A small-molecule ligand and the protein it binds are described below.
Small molecule (SMILES): CC(=O)N[C@H]1[C@H]([C@H](O)[C@H](O)CO)O[C@@](O[C@H]2[C@@H](O)[C@@H](CO)O[C@@H](O[C@H]3[C@H](O)[C@@H](CO)OC[C@@H]3NC(C)=O)[C@@H]2O)(C(=O)O)C[C@@H]1O

Binding-site contacts:
Ligand atom O4 contacts residue VAL131 of chain 3.A at 3.9 Å.
Ligand atom N5 contacts residue VAL131 of chain 3.A at 2.9 Å (h-bond).
Ligand atom C1 contacts residue THR132 of chain 3.A at 3.5 Å.
Ligand atom C1 contacts residue ASN133 of chain 3.A at 3.2 Å.
Ligand atom O1B contacts residue GLN224 of chain 3.A at 3.0 Å (h-bond).
Ligand atom C10 contacts residue ARG129 of chain 3.A at 3.8 Å.
Ligand atom C11 contacts residue LEU192 of chain 3.A at 3.6 Å (hydrophobic).
Ligand atom O1B contacts residue ASN133 of chain 3.A at 3.4 Å (h-bond).
Ligand atom O8 contacts residue TYR91 of chain 3.A at 3.4 Å (h-bond).
Ligand atom O9 contacts residue VAL188 of chain 3.A at 3.7 Å.
Ligand atom C5 contacts residue VAL131 of chain 3.A at 3.8 Å (hydrophobic).
Ligand atom C9 contacts residue TYR91 of chain 3.A at 3.2 Å (hydrophobic).
Ligand atom C6 contacts residue ASN133 of chain 3.A at 4.0 Å.
Ligand atom O7 contacts residue LEU192 of chain 3.A at 3.6 Å.
Ligand atom O8 contacts residue TRP150 of chain 3.A at 3.9 Å.
Ligand atom O10 contacts residue TRP150 of chain 3.A at 3.8 Å.
Ligand atom O9 contacts residue SER226 of chain 3.A at 3.0 Å (h-bond).
Ligand atom C4 contacts residue ASN133 of chain 3.A at 3.1 Å.
Ligand atom C5 contacts residue GLN224 of chain 3.A at 4.0 Å.
Ligand atom C9 contacts residue TRP150 of chain 3.A at 3.7 Å (hydrophobic).
Ligand atom O8 contacts residue GLN224 of chain 3.A at 2.8 Å (h-bond).
Ligand atom O3 contacts residue ASN133 of chain 3.A at 4.0 Å.
Ligand atom C8 contacts residue TYR91 of chain 3.A at 3.9 Å (hydrophobic).
Ligand atom C5 contacts residue GLY223 of chain 3.A at 3.9 Å.
Ligand atom O9 contacts residue TYR91 of chain 3.A at 3.6 Å.
Ligand atom C8 contacts residue TRP150 of chain 3.A at 4.0 Å (hydrophobic).
Ligand atom O6 contacts residue GLY223 of chain 3.A at 2.9 Å (h-bond).
Ligand atom C7 contacts residue TRP150 of chain 3.A at 3.7 Å (hydrophobic).
Ligand atom O10 contacts residue VAL131 of chain 3.A at 3.7 Å.
Ligand atom O1A contacts residue THR132 of chain 3.A at 3.3 Å.
Ligand atom O10 contacts residue ARG129 of chain 3.A at 3.2 Å (salt-bridge).
Ligand atom C8 contacts residue GLN224 of chain 3.A at 3.9 Å.
Ligand atom C10 contacts residue VAL131 of chain 3.A at 3.7 Å (hydrophobic).
Ligand atom C5 contacts residue ASN133 of chain 3.A at 4.0 Å.
Ligand atom O1B contacts residue THR132 of chain 3.A at 2.8 Å (h-bond).
Ligand atom C4 contacts residue VAL131 of chain 3.A at 3.5 Å (hydrophobic).
Ligand atom O1A contacts residue ASN133 of chain 3.A at 2.7 Å (h-bond).
Ligand atom C9 contacts residue HIS181 of chain 3.A at 3.7 Å.
Ligand atom O4 contacts residue ASN133 of chain 3.A at 3.6 Å (h-bond).
Ligand atom C6 contacts residue GLY223 of chain 3.A at 3.6 Å.

Sequence of chain 3.A:
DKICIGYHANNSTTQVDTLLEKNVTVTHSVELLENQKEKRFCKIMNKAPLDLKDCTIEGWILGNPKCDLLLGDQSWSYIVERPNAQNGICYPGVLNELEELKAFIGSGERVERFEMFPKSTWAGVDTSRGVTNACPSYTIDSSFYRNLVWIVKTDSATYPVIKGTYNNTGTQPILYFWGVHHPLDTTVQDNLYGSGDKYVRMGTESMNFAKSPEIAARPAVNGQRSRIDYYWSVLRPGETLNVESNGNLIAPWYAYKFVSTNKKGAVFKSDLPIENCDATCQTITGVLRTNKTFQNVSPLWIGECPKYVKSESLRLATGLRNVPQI